A protein and the small-molecule ligand that binds it are described below.
Small molecule (SMILES): C[C@@H](O)[C@@H](C(=O)O)[C@@H]1NC(C(=O)O)=C(S[C@@H]2CN[C@H](C(=O)N(C)C)C2)[C@@H]1C

Binding-site contacts:
Ligand atom CAD contacts residue SER189 of chain 1.H at 3.2 Å.
Ligand atom OAJ contacts residue ASP96 of chain 1.H at 3.1 Å (salt-bridge).
Ligand atom OAI contacts residue ZN1 of chain 1.LA at 3.0 Å.
Ligand atom CAQ contacts residue ASN192 of chain 1.H at 3.8 Å.
Ligand atom OAE contacts residue CYS180 of chain 1.H at 3.5 Å.
Ligand atom CAA contacts residue TRP65 of chain 1.H at 3.7 Å (hydrophobic).
Ligand atom OAF contacts residue ZN1 of chain 1.KA at 3.6 Å.
Ligand atom CAQ contacts residue ZN1 of chain 1.KA at 3.3 Å.
Ligand atom OAJ contacts residue GLN95 of chain 1.H at 3.8 Å.
Ligand atom OAF contacts residue HIS94 of chain 1.H at 3.4 Å (h-bond).
Ligand atom CAV contacts residue HIS222 of chain 1.H at 3.8 Å.
Ligand atom CAS contacts residue ZN1 of chain 1.LA at 2.9 Å.
Ligand atom OAH contacts residue ASN192 of chain 1.H at 3.0 Å (h-bond).
Ligand atom OAH contacts residue LYS183 of chain 1.H at 3.8 Å.
Ligand atom CAA contacts residue MET39 of chain 1.H at 3.7 Å (hydrophobic).
Ligand atom OAE contacts residue HIS161 of chain 1.H at 3.6 Å.
Ligand atom OAF contacts residue HIS161 of chain 1.H at 3.8 Å.
Ligand atom OAI contacts residue HIS161 of chain 1.H at 3.4 Å (h-bond).
Ligand atom CAP contacts residue ZN1 of chain 1.LA at 3.1 Å.
Ligand atom OAE contacts residue HIS222 of chain 1.H at 2.9 Å (h-bond).
Ligand atom CAZ contacts residue ASP96 of chain 1.H at 3.8 Å.
Ligand atom CAC contacts residue SER189 of chain 1.H at 3.4 Å.
Ligand atom CAS contacts residue HIS222 of chain 1.H at 3.1 Å.
Ligand atom CAQ contacts residue HIS94 of chain 1.H at 3.5 Å.
Ligand atom N contacts residue GLY191 of chain 1.H at 3.3 Å.
Ligand atom OAI contacts residue HIS94 of chain 1.H at 3.1 Å (h-bond).
Ligand atom CAP contacts residue HIS222 of chain 1.H at 3.4 Å.
Ligand atom OAE contacts residue LYS183 of chain 1.H at 3.2 Å (salt-bridge).
Ligand atom OAI contacts residue ZN1 of chain 1.KA at 2.3 Å.
Ligand atom OAF contacts residue ASN192 of chain 1.H at 2.5 Å (h-bond).
Ligand atom CAZ contacts residue ZN1 of chain 1.LA at 3.3 Å.
Ligand atom NAY contacts residue SER189 of chain 1.H at 3.5 Å (h-bond).
Ligand atom OAH contacts residue HIS161 of chain 1.H at 3.8 Å.
Ligand atom CAD contacts residue LYS188 of chain 1.H at 3.8 Å.
Ligand atom NAN contacts residue ASP96 of chain 1.H at 3.3 Å (salt-bridge).
Ligand atom NAN contacts residue HIS222 of chain 1.H at 2.9 Å (h-bond).
Ligand atom OAE contacts residue ZN1 of chain 1.LA at 2.6 Å.
Ligand atom CD contacts residue HIS222 of chain 1.H at 3.8 Å.
Ligand atom NAN contacts residue ZN1 of chain 1.LA at 2.0 Å.
Ligand atom OAJ contacts residue HIS94 of chain 1.H at 3.6 Å.

Sequence of chain 1.H:
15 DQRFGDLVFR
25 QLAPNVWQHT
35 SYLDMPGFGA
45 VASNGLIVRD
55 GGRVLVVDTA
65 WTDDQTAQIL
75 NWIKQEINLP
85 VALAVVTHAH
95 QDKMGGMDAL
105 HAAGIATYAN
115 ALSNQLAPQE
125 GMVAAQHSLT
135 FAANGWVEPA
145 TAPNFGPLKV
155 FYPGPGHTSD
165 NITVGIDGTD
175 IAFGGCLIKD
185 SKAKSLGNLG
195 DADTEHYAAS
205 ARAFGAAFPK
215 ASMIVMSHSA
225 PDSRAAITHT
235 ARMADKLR